Sequence of chain 1.C:
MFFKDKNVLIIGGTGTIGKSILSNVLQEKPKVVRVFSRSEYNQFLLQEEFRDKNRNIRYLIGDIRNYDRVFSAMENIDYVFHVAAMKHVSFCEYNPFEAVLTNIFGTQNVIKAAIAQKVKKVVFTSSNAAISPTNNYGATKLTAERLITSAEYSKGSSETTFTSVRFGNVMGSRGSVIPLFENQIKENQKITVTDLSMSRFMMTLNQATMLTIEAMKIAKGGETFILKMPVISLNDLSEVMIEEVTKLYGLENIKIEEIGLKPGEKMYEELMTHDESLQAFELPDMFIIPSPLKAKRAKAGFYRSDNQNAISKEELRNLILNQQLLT

Binding-site contacts:
Ligand atom PB contacts residue ASN171 of chain 1.C at 3.4 Å.
Ligand atom O6' contacts residue ASN171 of chain 1.C at 2.6 Å (h-bond).
Ligand atom C4' contacts residue SER129 of chain 1.C at 3.3 Å.
Ligand atom C7' contacts residue LYS89 of chain 1.C at 3.5 Å.
Ligand atom C2B contacts residue THR196 of chain 1.C at 3.5 Å.
Ligand atom O3' contacts residue TYR139 of chain 1.C at 2.9 Å (h-bond).
Ligand atom O6' contacts residue ASN130 of chain 1.C at 3.1 Å (h-bond).
Ligand atom O3B contacts residue MET200 of chain 1.C at 3.6 Å (h-bond).
Ligand atom O4 contacts residue LEU182 of chain 1.C at 3.3 Å.
Ligand atom O2B contacts residue ASN171 of chain 1.C at 2.7 Å (h-bond).
Ligand atom O2 contacts residue THR194 of chain 1.C at 3.3 Å (h-bond).
Ligand atom C4' contacts residue NAP1 of chain 1.N at 3.5 Å.
Ligand atom O6' contacts residue GLU273 of chain 1.C at 3.6 Å.
Ligand atom C2 contacts residue THR196 of chain 1.C at 3.5 Å.
Ligand atom N2' contacts residue LYS89 of chain 1.C at 2.9 Å (salt-bridge).
Ligand atom O2 contacts residue PHE183 of chain 1.C at 3.6 Å.
Ligand atom C3' contacts residue LYS89 of chain 1.C at 3.4 Å.
Ligand atom N3 contacts residue THR194 of chain 1.C at 2.7 Å (h-bond).
Ligand atom O2' contacts residue THR196 of chain 1.C at 2.5 Å (h-bond).
Ligand atom O7' contacts residue LYS89 of chain 1.C at 3.2 Å (salt-bridge).
Ligand atom O4' contacts residue ALA131 of chain 1.C at 3.4 Å.
Ligand atom C2' contacts residue NAP1 of chain 1.N at 3.5 Å.
Ligand atom O2B contacts residue ARG202 of chain 1.C at 2.9 Å (salt-bridge).
Ligand atom O7' contacts residue NAP1 of chain 1.N at 3.2 Å (h-bond).
Ligand atom O2 contacts residue VAL195 of chain 1.C at 3.6 Å.
Ligand atom O5' contacts residue ASN171 of chain 1.C at 3.2 Å.
Ligand atom O3' contacts residue LYS89 of chain 1.C at 2.8 Å (salt-bridge).
Ligand atom O2' contacts residue MET200 of chain 1.C at 3.2 Å (h-bond).
Ligand atom O3A contacts residue ASN171 of chain 1.C at 3.3 Å (h-bond).
Ligand atom C2 contacts residue THR194 of chain 1.C at 3.5 Å.
Ligand atom C6' contacts residue ASN171 of chain 1.C at 3.1 Å.
Ligand atom O2' contacts residue GLU269 of chain 1.C at 2.6 Å (salt-bridge).
Ligand atom O4' contacts residue TYR139 of chain 1.C at 3.2 Å.
Ligand atom O2A contacts residue VAL179 of chain 1.C at 3.1 Å (h-bond).
Ligand atom C1B contacts residue THR196 of chain 1.C at 3.4 Å.
Ligand atom C2B contacts residue GLU269 of chain 1.C at 3.2 Å.
Ligand atom O3B contacts residue ARG202 of chain 1.C at 3.6 Å (salt-bridge).
Ligand atom O2A contacts residue SER178 of chain 1.C at 3.5 Å.
Ligand atom O2 contacts residue THR196 of chain 1.C at 3.0 Å (h-bond).
Ligand atom O4' contacts residue SER129 of chain 1.C at 2.5 Å (h-bond).

This protein binds this small molecule.
Small molecule (SMILES): CC(=O)N[C@H]1[C@@H](O[P](=O)(O)O[P](=O)(O)OC[C@H]2O[C@@H](n3ccc(=O)[nH]c3=O)[C@H](O)[C@@H]2O)O[C@H](CO)[C@@H](O)[C@@H]1O